Sequence of chain 1.B:
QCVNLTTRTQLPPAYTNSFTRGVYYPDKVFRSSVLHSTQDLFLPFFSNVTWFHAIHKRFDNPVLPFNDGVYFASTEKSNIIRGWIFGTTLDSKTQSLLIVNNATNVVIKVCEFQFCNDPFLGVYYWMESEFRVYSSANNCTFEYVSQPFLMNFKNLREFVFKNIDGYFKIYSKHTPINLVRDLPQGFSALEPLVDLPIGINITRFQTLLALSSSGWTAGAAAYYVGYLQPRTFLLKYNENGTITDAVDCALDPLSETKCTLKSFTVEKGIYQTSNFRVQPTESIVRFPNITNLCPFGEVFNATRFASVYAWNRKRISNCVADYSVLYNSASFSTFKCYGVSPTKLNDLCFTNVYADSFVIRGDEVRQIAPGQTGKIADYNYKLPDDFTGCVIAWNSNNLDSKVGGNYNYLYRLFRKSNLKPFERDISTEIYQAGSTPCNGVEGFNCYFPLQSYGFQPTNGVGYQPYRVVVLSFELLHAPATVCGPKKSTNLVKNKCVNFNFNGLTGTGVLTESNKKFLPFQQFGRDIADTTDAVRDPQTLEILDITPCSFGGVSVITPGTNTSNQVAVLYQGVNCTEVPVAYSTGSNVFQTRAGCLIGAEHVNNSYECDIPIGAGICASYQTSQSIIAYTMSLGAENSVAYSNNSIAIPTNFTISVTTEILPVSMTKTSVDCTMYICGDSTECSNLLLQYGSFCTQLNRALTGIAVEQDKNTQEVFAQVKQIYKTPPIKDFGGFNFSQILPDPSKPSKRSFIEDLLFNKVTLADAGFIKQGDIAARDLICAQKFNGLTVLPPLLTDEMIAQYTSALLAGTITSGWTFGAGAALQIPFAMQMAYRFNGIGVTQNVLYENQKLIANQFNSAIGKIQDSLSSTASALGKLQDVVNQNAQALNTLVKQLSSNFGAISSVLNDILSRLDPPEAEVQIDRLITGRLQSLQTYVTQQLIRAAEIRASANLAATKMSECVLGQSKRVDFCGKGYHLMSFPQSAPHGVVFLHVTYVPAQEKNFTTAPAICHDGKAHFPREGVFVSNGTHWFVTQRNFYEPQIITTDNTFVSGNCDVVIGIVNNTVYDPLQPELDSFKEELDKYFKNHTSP

Binding-site contacts:
Ligand atom O7 contacts residue PHE342 of chain 1.B at 4.1 Å.
Ligand atom C8 contacts residue PHE374 of chain 1.B at 3.6 Å (hydrophobic).
Ligand atom C2 contacts residue ASN343 of chain 1.B at 4.1 Å.
Ligand atom C8 contacts residue ASN343 of chain 1.B at 4.0 Å.
Ligand atom N2 contacts residue ASN343 of chain 1.B at 3.8 Å.
Ligand atom C7 contacts residue ASN343 of chain 1.B at 3.5 Å.
Ligand atom O5 contacts residue ASN343 of chain 1.B at 3.8 Å.
Ligand atom C7 contacts residue PHE342 of chain 1.B at 4.4 Å (hydrophobic).
Ligand atom C1 contacts residue ASN343 of chain 1.B at 3.3 Å.
Ligand atom O7 contacts residue ASN343 of chain 1.B at 3.3 Å (h-bond).
Ligand atom C8 contacts residue PHE342 of chain 1.B at 4.0 Å (hydrophobic).

A protein and the small-molecule ligand that binds it are described below.
Small molecule (SMILES): CC(=O)N[C@@H]1[C@@H](O)[C@H](O)[C@@H](CO)O[C@H]1O